A protein and the small-molecule ligand that binds it are described below.
Small molecule (SMILES): CC[C@H](C)[C@H](NC(=O)[C@H](CO)NC(=O)[C@H](CCCN=C(N)N)NC(=O)[C@@H](NC(=O)[C@@H]1CCCN1C(=O)[C@@H]1CCCN1C(=O)[C@H](C)N)C(C)C)C(=O)N[C@H](C=O)Cc1ccc(O)cc1

Binding-site contacts:
Ligand atom CA contacts residue ASN227 of chain 1.S at 3.7 Å.
Ligand atom O contacts residue THR235 of chain 1.S at 3.1 Å (h-bond).
Ligand atom CG1 contacts residue TYR94 of chain 1.S at 3.8 Å (hydrophobic).
Ligand atom CG contacts residue TYR273 of chain 1.S at 3.6 Å (hydrophobic).
Ligand atom N contacts residue THR235 of chain 1.S at 3.5 Å (h-bond).
Ligand atom O contacts residue LYS234 of chain 1.S at 3.6 Å.
Ligand atom O contacts residue THR235 of chain 1.S at 3.0 Å (h-bond).
Ligand atom CG contacts residue HIS277 of chain 1.S at 3.8 Å.
Ligand atom CD1 contacts residue TYR91 of chain 1.S at 3.9 Å (hydrophobic).
Ligand atom CG contacts residue ASP233 of chain 1.S at 3.0 Å.
Ligand atom CD contacts residue HIS277 of chain 1.S at 3.9 Å.
Ligand atom CD contacts residue TYR273 of chain 1.S at 3.3 Å (hydrophobic).
Ligand atom C contacts residue THR235 of chain 1.S at 3.6 Å.
Ligand atom C contacts residue LEU286 of chain 1.S at 3.8 Å (hydrophobic).
Ligand atom CG2 contacts residue PHE278 of chain 1.S at 3.7 Å (hydrophobic).
Ligand atom C contacts residue THR235 of chain 1.S at 3.6 Å.
Ligand atom O contacts residue TYR94 of chain 1.S at 2.9 Å.
Ligand atom O contacts residue LEU286 of chain 1.S at 3.2 Å.
Ligand atom CB contacts residue HIS277 of chain 1.S at 3.7 Å.
Ligand atom N contacts residue ASN227 of chain 1.S at 3.0 Å (h-bond).
Ligand atom C contacts residue TYR94 of chain 1.S at 4.0 Å (hydrophobic).
Ligand atom O contacts residue HIS277 of chain 1.S at 3.4 Å.
Ligand atom CG contacts residue LYS234 of chain 1.S at 3.3 Å.
Ligand atom C contacts residue THR235 of chain 1.S at 3.6 Å.
Ligand atom CA contacts residue THR235 of chain 1.S at 3.6 Å.
Ligand atom CG2 contacts residue HIS277 of chain 1.S at 3.3 Å.
Ligand atom N contacts residue TYR273 of chain 1.S at 3.9 Å.
Ligand atom CG2 contacts residue LEU286 of chain 1.S at 3.7 Å (hydrophobic).
Ligand atom CD1 contacts residue TYR94 of chain 1.S at 3.5 Å (hydrophobic).
Ligand atom CB contacts residue TYR238 of chain 1.S at 3.6 Å (hydrophobic).
Ligand atom CB contacts residue LEU286 of chain 1.S at 3.9 Å (hydrophobic).
Ligand atom C contacts residue ASN281 of chain 1.S at 3.8 Å.
Ligand atom CG2 contacts residue GLU236 of chain 1.S at 3.3 Å.
Ligand atom N contacts residue THR235 of chain 1.S at 3.9 Å.
Ligand atom CB contacts residue ASP233 of chain 1.S at 3.0 Å.
Ligand atom CG2 contacts residue ASN281 of chain 1.S at 3.6 Å.
Ligand atom CG1 contacts residue VAL280 of chain 1.S at 4.0 Å (hydrophobic).
Ligand atom C contacts residue ASN227 of chain 1.S at 3.5 Å.
Ligand atom O contacts residue ASN227 of chain 1.S at 3.6 Å.
Ligand atom O contacts residue ASN281 of chain 1.S at 2.6 Å (h-bond).

Sequence of chain 1.S:
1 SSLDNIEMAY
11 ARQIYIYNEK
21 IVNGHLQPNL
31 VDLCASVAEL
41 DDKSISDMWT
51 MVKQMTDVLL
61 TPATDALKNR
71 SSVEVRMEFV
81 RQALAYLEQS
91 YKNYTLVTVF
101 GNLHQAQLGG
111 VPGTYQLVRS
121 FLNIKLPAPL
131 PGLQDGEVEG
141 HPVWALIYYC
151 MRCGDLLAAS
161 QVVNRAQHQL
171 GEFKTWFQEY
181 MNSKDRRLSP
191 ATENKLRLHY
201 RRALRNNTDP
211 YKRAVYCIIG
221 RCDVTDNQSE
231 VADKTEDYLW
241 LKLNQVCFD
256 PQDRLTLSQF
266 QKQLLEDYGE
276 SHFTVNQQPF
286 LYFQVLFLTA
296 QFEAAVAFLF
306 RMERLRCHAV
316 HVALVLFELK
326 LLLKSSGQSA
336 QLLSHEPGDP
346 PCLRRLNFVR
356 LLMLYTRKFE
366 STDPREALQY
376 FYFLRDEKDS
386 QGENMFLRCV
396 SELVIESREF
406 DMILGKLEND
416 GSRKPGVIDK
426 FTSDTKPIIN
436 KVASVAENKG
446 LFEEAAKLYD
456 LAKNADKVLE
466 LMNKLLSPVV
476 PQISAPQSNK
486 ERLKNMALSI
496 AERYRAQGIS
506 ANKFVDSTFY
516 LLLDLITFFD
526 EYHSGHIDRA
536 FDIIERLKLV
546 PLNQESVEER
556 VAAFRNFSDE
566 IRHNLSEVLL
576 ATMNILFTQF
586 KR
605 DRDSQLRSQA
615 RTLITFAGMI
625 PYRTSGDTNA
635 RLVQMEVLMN